Binding-site contacts:
Ligand atom C5 contacts residue ASN412 of chain 1.B at 3.7 Å.
Ligand atom C1 contacts residue ASN412 of chain 1.B at 1.4 Å.
Ligand atom O7 contacts residue ASN412 of chain 1.B at 4.2 Å.
Ligand atom C8 contacts residue SER409 of chain 1.B at 4.2 Å.
Ligand atom C3 contacts residue ASN412 of chain 1.B at 3.8 Å.
Ligand atom N2 contacts residue ASN412 of chain 1.B at 2.9 Å (h-bond).
Ligand atom O5 contacts residue ASN412 of chain 1.B at 2.4 Å (h-bond).
Ligand atom C4 contacts residue ASN412 of chain 1.B at 4.2 Å.
Ligand atom C2 contacts residue ASN412 of chain 1.B at 2.5 Å.
Ligand atom C8 contacts residue ASN412 of chain 1.B at 3.6 Å.
Ligand atom C7 contacts residue ASN412 of chain 1.B at 3.4 Å.

This protein binds this small molecule.
Small molecule (SMILES): CC(=O)N[C@H]1[C@H](O[C@H]2[C@H](O)[C@@H](NC(C)=O)CO[C@@H]2CO)O[C@H](CO)[C@@H](O[C@@H]2O[C@H](CO)[C@@H](O)[C@H](O)[C@@H]2O)[C@@H]1O

Sequence of chain 1.B:
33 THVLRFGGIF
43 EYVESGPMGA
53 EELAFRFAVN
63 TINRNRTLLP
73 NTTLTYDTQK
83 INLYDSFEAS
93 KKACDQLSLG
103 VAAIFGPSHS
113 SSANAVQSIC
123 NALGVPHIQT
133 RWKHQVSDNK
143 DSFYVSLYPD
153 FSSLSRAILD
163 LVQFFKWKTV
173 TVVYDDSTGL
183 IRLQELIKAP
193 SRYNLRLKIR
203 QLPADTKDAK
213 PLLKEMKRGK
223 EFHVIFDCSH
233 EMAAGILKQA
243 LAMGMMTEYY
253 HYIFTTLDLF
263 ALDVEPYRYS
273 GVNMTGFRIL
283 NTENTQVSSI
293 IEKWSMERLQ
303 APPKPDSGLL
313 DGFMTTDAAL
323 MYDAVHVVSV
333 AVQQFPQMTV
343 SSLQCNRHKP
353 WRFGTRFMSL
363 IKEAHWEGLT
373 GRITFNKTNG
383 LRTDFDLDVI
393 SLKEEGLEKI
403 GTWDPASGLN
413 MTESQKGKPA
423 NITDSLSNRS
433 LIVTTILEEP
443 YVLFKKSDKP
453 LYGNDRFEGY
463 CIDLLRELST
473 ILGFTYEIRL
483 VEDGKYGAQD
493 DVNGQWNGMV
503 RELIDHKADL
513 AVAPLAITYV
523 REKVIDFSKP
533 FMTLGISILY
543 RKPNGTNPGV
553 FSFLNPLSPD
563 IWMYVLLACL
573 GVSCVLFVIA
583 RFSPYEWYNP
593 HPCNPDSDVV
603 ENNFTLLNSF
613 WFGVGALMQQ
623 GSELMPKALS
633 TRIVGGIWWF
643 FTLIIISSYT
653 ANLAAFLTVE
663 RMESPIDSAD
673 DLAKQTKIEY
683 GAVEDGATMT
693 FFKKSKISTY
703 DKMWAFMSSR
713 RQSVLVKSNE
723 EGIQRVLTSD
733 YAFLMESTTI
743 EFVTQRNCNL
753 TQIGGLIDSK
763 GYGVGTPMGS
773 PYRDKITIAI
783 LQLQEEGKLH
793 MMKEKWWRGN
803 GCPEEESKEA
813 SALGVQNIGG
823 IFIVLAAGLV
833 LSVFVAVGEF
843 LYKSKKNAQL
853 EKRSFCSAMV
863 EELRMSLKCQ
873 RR